Sequence of chain 1.A:
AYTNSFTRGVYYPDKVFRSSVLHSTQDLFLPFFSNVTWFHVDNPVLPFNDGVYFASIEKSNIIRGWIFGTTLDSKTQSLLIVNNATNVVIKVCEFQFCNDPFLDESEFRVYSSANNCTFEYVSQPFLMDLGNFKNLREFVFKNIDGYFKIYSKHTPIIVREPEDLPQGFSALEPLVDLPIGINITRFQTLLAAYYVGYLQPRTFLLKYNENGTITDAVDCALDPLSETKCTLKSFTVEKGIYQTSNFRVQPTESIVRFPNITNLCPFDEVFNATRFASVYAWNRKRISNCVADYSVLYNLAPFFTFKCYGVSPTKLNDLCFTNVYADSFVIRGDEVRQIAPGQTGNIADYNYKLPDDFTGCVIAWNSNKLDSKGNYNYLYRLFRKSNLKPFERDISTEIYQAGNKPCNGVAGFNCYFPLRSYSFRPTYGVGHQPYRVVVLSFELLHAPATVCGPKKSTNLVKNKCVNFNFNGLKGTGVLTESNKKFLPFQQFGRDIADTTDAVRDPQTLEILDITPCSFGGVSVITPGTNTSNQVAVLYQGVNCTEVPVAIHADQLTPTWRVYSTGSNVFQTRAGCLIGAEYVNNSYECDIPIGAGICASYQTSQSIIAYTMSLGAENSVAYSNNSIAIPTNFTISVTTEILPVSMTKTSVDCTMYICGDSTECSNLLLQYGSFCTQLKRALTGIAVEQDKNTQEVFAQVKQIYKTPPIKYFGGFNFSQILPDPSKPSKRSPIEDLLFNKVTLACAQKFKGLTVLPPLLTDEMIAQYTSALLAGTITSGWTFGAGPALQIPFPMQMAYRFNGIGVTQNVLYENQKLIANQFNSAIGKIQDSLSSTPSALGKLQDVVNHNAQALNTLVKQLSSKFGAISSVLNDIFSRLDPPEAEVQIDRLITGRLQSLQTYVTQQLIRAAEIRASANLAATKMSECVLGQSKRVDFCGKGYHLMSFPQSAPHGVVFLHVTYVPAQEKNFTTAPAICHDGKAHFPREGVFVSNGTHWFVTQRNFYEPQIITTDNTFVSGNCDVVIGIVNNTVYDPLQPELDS

Sequence of chain 1.C:
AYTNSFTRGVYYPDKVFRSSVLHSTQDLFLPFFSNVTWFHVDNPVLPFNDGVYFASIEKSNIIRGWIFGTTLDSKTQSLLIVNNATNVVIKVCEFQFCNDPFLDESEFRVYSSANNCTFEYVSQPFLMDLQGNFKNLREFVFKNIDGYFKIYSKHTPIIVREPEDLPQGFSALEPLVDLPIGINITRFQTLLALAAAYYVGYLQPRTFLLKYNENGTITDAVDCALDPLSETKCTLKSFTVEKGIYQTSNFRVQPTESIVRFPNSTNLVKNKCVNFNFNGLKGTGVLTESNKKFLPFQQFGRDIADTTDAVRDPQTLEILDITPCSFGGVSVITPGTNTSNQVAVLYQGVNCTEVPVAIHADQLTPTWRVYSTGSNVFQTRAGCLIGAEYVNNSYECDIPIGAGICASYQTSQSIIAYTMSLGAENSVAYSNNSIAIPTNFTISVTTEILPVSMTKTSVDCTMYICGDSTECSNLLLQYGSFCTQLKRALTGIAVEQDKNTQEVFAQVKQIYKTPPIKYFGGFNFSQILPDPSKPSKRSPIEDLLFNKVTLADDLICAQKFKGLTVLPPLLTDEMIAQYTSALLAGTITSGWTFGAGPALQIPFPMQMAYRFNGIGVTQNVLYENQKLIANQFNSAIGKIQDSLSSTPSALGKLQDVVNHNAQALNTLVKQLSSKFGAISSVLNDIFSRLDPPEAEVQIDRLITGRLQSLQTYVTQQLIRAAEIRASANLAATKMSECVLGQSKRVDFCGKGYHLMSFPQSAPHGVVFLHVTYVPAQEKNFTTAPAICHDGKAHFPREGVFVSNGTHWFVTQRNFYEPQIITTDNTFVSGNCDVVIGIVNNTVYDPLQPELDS

This protein binds this small molecule.
Small molecule (SMILES): CC(=O)N[C@@H]1[C@@H](O)[C@H](O)[C@@H](CO)O[C@H]1O

Binding-site contacts:
Ligand atom C1 contacts residue ASN1062 of chain 1.C at 1.4 Å.
Ligand atom N2 contacts residue ASN1062 of chain 1.C at 2.7 Å (h-bond).
Ligand atom C2 contacts residue ASN1062 of chain 1.C at 2.3 Å.
Ligand atom O7 contacts residue ASN1062 of chain 1.C at 4.0 Å.
Ligand atom C3 contacts residue ASN1062 of chain 1.C at 3.7 Å.
Ligand atom C5 contacts residue ASN1062 of chain 1.C at 3.7 Å.
Ligand atom C7 contacts residue ASN1062 of chain 1.C at 3.1 Å.
Ligand atom C8 contacts residue ASN1062 of chain 1.C at 3.2 Å.
Ligand atom O5 contacts residue ASN1062 of chain 1.C at 2.4 Å (h-bond).
Ligand atom O5 contacts residue GLN883 of chain 1.A at 4.4 Å.
Ligand atom C4 contacts residue ASN1062 of chain 1.C at 4.2 Å.